This small molecule binds to this protein.
Small molecule (SMILES): CC(=O)N[C@H]1[C@H](O[C@H]2[C@H](O)[C@@H](NC(C)=O)CO[C@@H]2CO)O[C@H](CO)[C@@H](O)[C@@H]1O

Binding-site contacts:
Ligand atom C2 contacts residue ASN246 of chain 1.B at 2.5 Å.
Ligand atom O5 contacts residue ASN246 of chain 1.B at 2.3 Å (h-bond).
Ligand atom C4 contacts residue ASN246 of chain 1.B at 4.2 Å.
Ligand atom C5 contacts residue ASN246 of chain 1.B at 3.6 Å.
Ligand atom C7 contacts residue ASN158 of chain 1.B at 4.4 Å.
Ligand atom C8 contacts residue ASN158 of chain 1.B at 3.3 Å.
Ligand atom N2 contacts residue ASN246 of chain 1.B at 2.9 Å (h-bond).
Ligand atom C7 contacts residue ASN246 of chain 1.B at 3.7 Å.
Ligand atom C8 contacts residue GLN237 of chain 1.B at 3.4 Å.
Ligand atom C1 contacts residue ASN246 of chain 1.B at 1.4 Å.
Ligand atom O7 contacts residue ASN246 of chain 1.B at 4.1 Å.
Ligand atom C3 contacts residue ASN246 of chain 1.B at 3.8 Å.
Ligand atom C7 contacts residue TRP155 of chain 1.B at 4.3 Å (hydrophobic).
Ligand atom C7 contacts residue GLN237 of chain 1.B at 4.0 Å.
Ligand atom C8 contacts residue TRP155 of chain 1.B at 3.4 Å (hydrophobic).
Ligand atom N2 contacts residue GLN237 of chain 1.B at 3.7 Å.

Sequence of chain 1.B:
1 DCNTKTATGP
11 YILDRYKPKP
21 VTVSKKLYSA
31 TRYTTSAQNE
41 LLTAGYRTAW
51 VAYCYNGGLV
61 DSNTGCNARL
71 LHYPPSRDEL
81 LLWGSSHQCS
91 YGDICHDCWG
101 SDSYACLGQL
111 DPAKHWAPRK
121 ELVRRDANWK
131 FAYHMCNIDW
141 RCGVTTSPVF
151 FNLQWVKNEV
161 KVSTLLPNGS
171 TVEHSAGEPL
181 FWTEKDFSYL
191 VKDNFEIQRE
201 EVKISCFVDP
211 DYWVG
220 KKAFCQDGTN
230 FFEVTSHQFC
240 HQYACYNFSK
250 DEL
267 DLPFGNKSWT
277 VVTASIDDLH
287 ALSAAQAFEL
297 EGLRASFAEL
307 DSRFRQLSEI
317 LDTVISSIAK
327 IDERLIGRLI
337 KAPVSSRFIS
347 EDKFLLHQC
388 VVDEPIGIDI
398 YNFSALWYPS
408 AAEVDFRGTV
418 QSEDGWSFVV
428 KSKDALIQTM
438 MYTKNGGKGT